Binding-site contacts:
Ligand atom C2 contacts residue GLY342 of chain 1.C at 4.3 Å.
Ligand atom C4' contacts residue ASN309 of chain 1.C at 4.1 Å.
Ligand atom S2 contacts residue ASP247 of chain 1.C at 2.9 Å (salt-bridge).
Ligand atom S2 contacts residue ASN309 of chain 1.C at 3.9 Å.
Ligand atom O4' contacts residue ASP247 of chain 1.C at 3.3 Å (salt-bridge).
Ligand atom C6 contacts residue TYR341 of chain 1.C at 4.1 Å (hydrophobic).
Ligand atom C4 contacts residue ASP343 of chain 1.C at 3.2 Å.
Ligand atom C1' contacts residue ASP247 of chain 1.C at 4.2 Å.
Ligand atom N1 contacts residue ASP343 of chain 1.C at 3.9 Å.
Ligand atom O2' contacts residue THR305 of chain 1.C at 3.5 Å (h-bond).
Ligand atom O4 contacts residue ASP343 of chain 1.C at 3.5 Å (salt-bridge).
Ligand atom C1' contacts residue ASN309 of chain 1.C at 3.0 Å.
Ligand atom C1' contacts residue GLY342 of chain 1.C at 3.6 Å.
Ligand atom S2 contacts residue ASP343 of chain 1.C at 3.4 Å.
Ligand atom C6 contacts residue THR306 of chain 1.C at 4.1 Å.
Ligand atom O2' contacts residue ASN309 of chain 1.C at 3.2 Å.
Ligand atom C5' contacts residue ASP247 of chain 1.C at 3.1 Å.
Ligand atom C3' contacts residue THR306 of chain 1.C at 3.4 Å.
Ligand atom C5 contacts residue TYR341 of chain 1.C at 4.0 Å (hydrophobic).
Ligand atom C4' contacts residue LEU298 of chain 1.C at 4.2 Å (hydrophobic).
Ligand atom N3 contacts residue ASP343 of chain 1.C at 2.5 Å (salt-bridge).
Ligand atom C5 contacts residue ASP343 of chain 1.C at 4.2 Å.
Ligand atom C5' contacts residue SER300 of chain 1.C at 3.5 Å.
Ligand atom C4' contacts residue ASP247 of chain 1.C at 3.6 Å.
Ligand atom O3' contacts residue THR305 of chain 1.C at 3.2 Å.
Ligand atom N1 contacts residue ASN309 of chain 1.C at 4.1 Å.
Ligand atom N1 contacts residue GLY342 of chain 1.C at 3.6 Å.
Ligand atom C2' contacts residue ASN309 of chain 1.C at 3.7 Å.
Ligand atom C6 contacts residue GLY342 of chain 1.C at 3.9 Å.
Ligand atom O2' contacts residue GLY342 of chain 1.C at 4.0 Å.
Ligand atom C2' contacts residue THR306 of chain 1.C at 3.2 Å.
Ligand atom C2' contacts residue GLY342 of chain 1.C at 4.0 Å.
Ligand atom O5' contacts residue ASP247 of chain 1.C at 3.1 Å (salt-bridge).
Ligand atom C4' contacts residue SER300 of chain 1.C at 4.0 Å.
Ligand atom O4' contacts residue ASN309 of chain 1.C at 3.2 Å (h-bond).
Ligand atom O2' contacts residue THR306 of chain 1.C at 2.7 Å.
Ligand atom O3' contacts residue THR306 of chain 1.C at 2.9 Å (h-bond).
Ligand atom C4' contacts residue THR305 of chain 1.C at 4.0 Å.
Ligand atom C3' contacts residue THR305 of chain 1.C at 4.0 Å.
Ligand atom C2 contacts residue ASP343 of chain 1.C at 3.0 Å.

Sequence of chain 1.C:
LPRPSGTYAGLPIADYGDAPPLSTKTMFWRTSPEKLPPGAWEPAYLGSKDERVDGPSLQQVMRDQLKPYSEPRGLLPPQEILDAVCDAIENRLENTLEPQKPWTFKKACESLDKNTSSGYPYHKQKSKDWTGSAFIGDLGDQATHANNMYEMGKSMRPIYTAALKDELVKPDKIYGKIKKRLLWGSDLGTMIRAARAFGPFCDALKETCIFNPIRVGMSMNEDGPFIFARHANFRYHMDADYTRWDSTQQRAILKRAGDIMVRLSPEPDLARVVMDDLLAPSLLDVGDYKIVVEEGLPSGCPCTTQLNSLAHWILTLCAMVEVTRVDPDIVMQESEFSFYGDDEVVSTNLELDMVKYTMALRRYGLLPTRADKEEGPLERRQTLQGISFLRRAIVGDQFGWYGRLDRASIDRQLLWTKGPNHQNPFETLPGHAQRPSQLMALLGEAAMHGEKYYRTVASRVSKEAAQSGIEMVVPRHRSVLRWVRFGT

A small-molecule ligand and the protein it binds are described below.
Small molecule (SMILES): O=c1ccn([C@@H]2O[C@H](CO)[C@@H](O)[C@H]2O)c(=S)[nH]1